Sequence of chain 1.B:
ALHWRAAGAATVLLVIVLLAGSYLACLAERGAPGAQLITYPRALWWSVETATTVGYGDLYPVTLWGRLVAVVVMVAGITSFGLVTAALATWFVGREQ

Binding-site contacts:
Ligand atom C1 contacts residue ARG52 of chain 1.B at 4.5 Å.
Ligand atom C6 contacts residue TYR45 of chain 1.B at 4.0 Å (hydrophobic).
Ligand atom C4 contacts residue LEU49 of chain 1.B at 4.3 Å (hydrophobic).
Ligand atom S1 contacts residue LEU49 of chain 1.B at 4.0 Å.
Ligand atom C2 contacts residue ARG52 of chain 1.B at 3.7 Å.
Ligand atom S1 contacts residue CYS48 of chain 1.B at 2.0 Å (h-bond).
Ligand atom C5 contacts residue TYR62 of chain 1.B at 3.4 Å (hydrophobic).
Ligand atom C3 contacts residue ARG52 of chain 1.B at 3.5 Å.
Ligand atom C7 contacts residue TYR62 of chain 1.B at 3.0 Å (hydrophobic).
Ligand atom C5 contacts residue ARG52 of chain 1.B at 4.1 Å.
Ligand atom C8 contacts residue ARG52 of chain 1.B at 4.0 Å.
Ligand atom C6 contacts residue TYR62 of chain 1.B at 2.6 Å (hydrophobic).
Ligand atom C3 contacts residue CYS48 of chain 1.B at 3.9 Å (hydrophobic).
Ligand atom C7 contacts residue THR61 of chain 1.B at 3.9 Å.
Ligand atom O1 contacts residue TYR62 of chain 1.B at 3.9 Å.
Ligand atom C4 contacts residue CYS48 of chain 1.B at 2.9 Å (hydrophobic).
Ligand atom C7 contacts residue ILE60 of chain 1.B at 3.5 Å (hydrophobic).
Ligand atom C7 contacts residue CYS48 of chain 1.B at 3.9 Å (hydrophobic).
Ligand atom C6 contacts residue CYS48 of chain 1.B at 4.0 Å (hydrophobic).
Ligand atom N1 contacts residue TYR62 of chain 1.B at 4.2 Å.
Ligand atom C7 contacts residue ARG52 of chain 1.B at 3.6 Å.
Ligand atom S1 contacts residue ILE60 of chain 1.B at 4.3 Å.
Ligand atom C4 contacts residue ILE60 of chain 1.B at 4.3 Å (hydrophobic).
Ligand atom S1 contacts residue TYR62 of chain 1.B at 4.2 Å.
Ligand atom C4 contacts residue ARG52 of chain 1.B at 3.7 Å.
Ligand atom C5 contacts residue CYS48 of chain 1.B at 4.1 Å (hydrophobic).

This small molecule binds to this protein.
Small molecule (SMILES): CC1(C)C=C(CSS(C)(=O)=O)C(C)(C)N1[O]